Sequence of chain 1.B:
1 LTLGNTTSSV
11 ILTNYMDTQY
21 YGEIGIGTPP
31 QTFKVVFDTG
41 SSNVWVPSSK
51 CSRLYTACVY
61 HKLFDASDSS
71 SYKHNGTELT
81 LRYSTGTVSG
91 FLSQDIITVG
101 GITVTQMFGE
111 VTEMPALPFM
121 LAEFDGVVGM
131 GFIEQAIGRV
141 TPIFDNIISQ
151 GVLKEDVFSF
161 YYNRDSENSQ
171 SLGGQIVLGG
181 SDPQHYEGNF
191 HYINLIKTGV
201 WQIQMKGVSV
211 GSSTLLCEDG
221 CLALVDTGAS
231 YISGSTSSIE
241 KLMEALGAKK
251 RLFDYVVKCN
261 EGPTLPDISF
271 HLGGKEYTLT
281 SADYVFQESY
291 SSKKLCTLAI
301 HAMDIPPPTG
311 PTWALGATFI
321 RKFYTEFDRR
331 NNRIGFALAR

This protein binds this small molecule.
Small molecule (SMILES): CC(=O)N[C@@H]1[C@@H](O)[C@H](O)[C@@H](CO)O[C@H]1O

Binding-site contacts:
Ligand atom C3 contacts residue ASN75 of chain 1.B at 4.0 Å.
Ligand atom C2 contacts residue ASN75 of chain 1.B at 2.7 Å.
Ligand atom C1 contacts residue THR77 of chain 1.B at 4.2 Å.
Ligand atom C6 contacts residue MET107 of chain 1.B at 4.2 Å (hydrophobic).
Ligand atom C4 contacts residue ASN75 of chain 1.B at 4.4 Å.
Ligand atom O5 contacts residue MET107 of chain 1.B at 3.5 Å.
Ligand atom N2 contacts residue THR77 of chain 1.B at 4.1 Å.
Ligand atom N2 contacts residue ASN75 of chain 1.B at 3.1 Å (h-bond).
Ligand atom C7 contacts residue ASN75 of chain 1.B at 3.5 Å.
Ligand atom C1 contacts residue MET107 of chain 1.B at 4.3 Å (hydrophobic).
Ligand atom C5 contacts residue MET107 of chain 1.B at 4.2 Å (hydrophobic).
Ligand atom O7 contacts residue ASN75 of chain 1.B at 3.5 Å (h-bond).
Ligand atom O7 contacts residue HIS74 of chain 1.B at 4.2 Å.
Ligand atom C5 contacts residue ASN75 of chain 1.B at 3.6 Å.
Ligand atom C8 contacts residue ASN75 of chain 1.B at 3.3 Å.
Ligand atom C1 contacts residue ASN75 of chain 1.B at 1.5 Å.
Ligand atom O5 contacts residue ASN75 of chain 1.B at 2.3 Å (h-bond).